A small-molecule ligand and the protein it binds are described below.
Small molecule (SMILES): CC(=O)N[C@H]1[C@H](O[C@H]2[C@H](O)[C@@H](NC(C)=O)CO[C@@H]2CO)O[C@H](CO)[C@@H](O[C@H]2O[C@H](CO)[C@@H](O)[C@H](O)[C@@H]2O)[C@@H]1O

Sequence of chain 1.A:
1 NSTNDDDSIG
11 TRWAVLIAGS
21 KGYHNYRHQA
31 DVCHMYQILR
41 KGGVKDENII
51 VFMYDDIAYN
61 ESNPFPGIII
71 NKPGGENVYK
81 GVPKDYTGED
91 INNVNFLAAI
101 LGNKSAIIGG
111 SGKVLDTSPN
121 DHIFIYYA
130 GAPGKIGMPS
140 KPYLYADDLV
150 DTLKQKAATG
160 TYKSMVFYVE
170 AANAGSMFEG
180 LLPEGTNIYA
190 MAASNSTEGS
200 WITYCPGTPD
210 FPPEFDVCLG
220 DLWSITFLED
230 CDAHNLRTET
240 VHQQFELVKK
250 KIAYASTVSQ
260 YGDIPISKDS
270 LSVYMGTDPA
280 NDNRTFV

Binding-site contacts:
Ligand atom C2 contacts residue ASP56 of chain 1.A at 4.2 Å.
Ligand atom O7 contacts residue ASN60 of chain 1.A at 3.9 Å.
Ligand atom C1 contacts residue GLU61 of chain 1.A at 3.7 Å.
Ligand atom N2 contacts residue ASN60 of chain 1.A at 2.8 Å (h-bond).
Ligand atom N2 contacts residue GLU61 of chain 1.A at 2.9 Å (salt-bridge).
Ligand atom O6 contacts residue TYR23 of chain 1.A at 3.0 Å (h-bond).
Ligand atom C2 contacts residue ASN60 of chain 1.A at 2.5 Å.
Ligand atom N2 contacts residue ASP56 of chain 1.A at 4.4 Å.
Ligand atom O5 contacts residue ASN60 of chain 1.A at 2.4 Å (h-bond).
Ligand atom C1 contacts residue TYR23 of chain 1.A at 4.5 Å (hydrophobic).
Ligand atom C7 contacts residue GLU61 of chain 1.A at 3.6 Å.
Ligand atom C7 contacts residue ASP56 of chain 1.A at 4.2 Å.
Ligand atom C5 contacts residue ASN60 of chain 1.A at 3.6 Å.
Ligand atom O5 contacts residue ASP56 of chain 1.A at 4.4 Å.
Ligand atom C2 contacts residue GLU61 of chain 1.A at 3.8 Å.
Ligand atom C8 contacts residue ASN60 of chain 1.A at 4.0 Å.
Ligand atom C7 contacts residue ASN60 of chain 1.A at 3.4 Å.
Ligand atom C3 contacts residue ASN60 of chain 1.A at 3.7 Å.
Ligand atom O7 contacts residue ASP56 of chain 1.A at 3.2 Å.
Ligand atom O5 contacts residue TYR23 of chain 1.A at 3.6 Å.
Ligand atom C1 contacts residue ASN60 of chain 1.A at 1.4 Å.
Ligand atom O6 contacts residue GLY22 of chain 1.A at 3.2 Å.
Ligand atom C5 contacts residue TYR23 of chain 1.A at 4.5 Å (hydrophobic).
Ligand atom C3 contacts residue GLU61 of chain 1.A at 4.2 Å.
Ligand atom C8 contacts residue TYR59 of chain 1.A at 3.7 Å (hydrophobic).
Ligand atom C8 contacts residue GLU61 of chain 1.A at 3.4 Å.
Ligand atom C1 contacts residue ASP56 of chain 1.A at 4.0 Å.
Ligand atom C4 contacts residue ASN60 of chain 1.A at 4.2 Å.
Ligand atom C6 contacts residue TYR23 of chain 1.A at 3.9 Å (hydrophobic).